Sequence of chain 3.D:
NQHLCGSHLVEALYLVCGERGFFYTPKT

The protein below binds the small molecule below.
Small molecule (SMILES): CC(=O)Nc1ccc(O)cc1

Sequence of chain 2.D:
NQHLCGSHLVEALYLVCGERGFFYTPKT

Sequence of chain 2.C:
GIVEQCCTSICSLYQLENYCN

Binding-site contacts:
Ligand atom CM contacts residue HIS5 of chain 3.D at 3.2 Å.
Ligand atom C3 contacts residue CYS6 of chain 2.C at 3.4 Å (hydrophobic).
Ligand atom C2 contacts residue LEU11 of chain 2.D at 3.9 Å (hydrophobic).
Ligand atom O4 contacts residue ILE10 of chain 2.C at 3.4 Å.
Ligand atom O contacts residue SER9 of chain 3.D at 4.2 Å.
Ligand atom C6 contacts residue HIS5 of chain 3.D at 3.2 Å.
Ligand atom C4 contacts residue CYS6 of chain 2.C at 3.4 Å (hydrophobic).
Ligand atom N contacts residue HIS5 of chain 3.D at 3.6 Å.
Ligand atom C1 contacts residue ALA14 of chain 2.D at 4.3 Å (hydrophobic).
Ligand atom N contacts residue HIS10 of chain 2.D at 4.2 Å.
Ligand atom C contacts residue ALA14 of chain 2.D at 4.4 Å (hydrophobic).
Ligand atom C4 contacts residue CYS11 of chain 2.C at 3.8 Å (hydrophobic).
Ligand atom O4 contacts residue CYS6 of chain 2.C at 2.5 Å (h-bond).
Ligand atom C5 contacts residue LEU16 of chain 2.C at 4.0 Å (hydrophobic).
Ligand atom C4 contacts residue LEU11 of chain 2.D at 4.1 Å (hydrophobic).
Ligand atom O4 contacts residue LEU11 of chain 2.D at 4.4 Å.
Ligand atom C5 contacts residue CYS11 of chain 2.C at 3.1 Å (hydrophobic).
Ligand atom C6 contacts residue LEU16 of chain 2.C at 4.1 Å (hydrophobic).
Ligand atom O4 contacts residue SER9 of chain 2.C at 3.7 Å.
Ligand atom C2 contacts residue HIS5 of chain 3.D at 3.4 Å.
Ligand atom C6 contacts residue ALA14 of chain 2.D at 4.3 Å (hydrophobic).
Ligand atom O4 contacts residue CYS11 of chain 2.C at 3.0 Å (h-bond).
Ligand atom N contacts residue ALA14 of chain 2.D at 4.0 Å.
Ligand atom C contacts residue HIS5 of chain 3.D at 3.8 Å.
Ligand atom C3 contacts residue LEU11 of chain 2.D at 3.5 Å (hydrophobic).
Ligand atom C2 contacts residue HIS10 of chain 2.D at 4.4 Å.
Ligand atom C contacts residue SER9 of chain 3.D at 4.5 Å.
Ligand atom C1 contacts residue HIS5 of chain 3.D at 3.1 Å.
Ligand atom C5 contacts residue HIS5 of chain 3.D at 3.6 Å.
Ligand atom C3 contacts residue HIS5 of chain 3.D at 3.6 Å.
Ligand atom C4 contacts residue ILE10 of chain 2.C at 4.2 Å (hydrophobic).
Ligand atom C6 contacts residue CYS11 of chain 2.C at 4.0 Å (hydrophobic).
Ligand atom C4 contacts residue HIS5 of chain 3.D at 3.8 Å.